A protein and the small-molecule ligand that binds it are described below.
Small molecule (SMILES): CC(=O)N[C@@H]1[C@@H](O)[C@H](O)[C@@H](CO)O[C@H]1O

Binding-site contacts:
Ligand atom C8 contacts residue LEU227 of chain 1.A at 4.0 Å (hydrophobic).
Ligand atom C4 contacts residue ASN230 of chain 1.A at 4.2 Å.
Ligand atom O7 contacts residue LEU227 of chain 1.A at 3.6 Å.
Ligand atom O5 contacts residue GLU231 of chain 1.A at 4.3 Å.
Ligand atom C5 contacts residue ASN230 of chain 1.A at 3.7 Å.
Ligand atom C8 contacts residue THR190 of chain 1.A at 3.6 Å.
Ligand atom C1 contacts residue ASN230 of chain 1.A at 1.4 Å.
Ligand atom C2 contacts residue ASN230 of chain 1.A at 2.5 Å.
Ligand atom C6 contacts residue TYR234 of chain 1.A at 3.6 Å (hydrophobic).
Ligand atom C7 contacts residue LEU227 of chain 1.A at 4.1 Å (hydrophobic).
Ligand atom O5 contacts residue TYR234 of chain 1.A at 3.3 Å.
Ligand atom O7 contacts residue ASN230 of chain 1.A at 3.8 Å.
Ligand atom N2 contacts residue ASN230 of chain 1.A at 2.9 Å (h-bond).
Ligand atom O5 contacts residue ASN230 of chain 1.A at 2.4 Å (h-bond).
Ligand atom C1 contacts residue TYR234 of chain 1.A at 3.6 Å (hydrophobic).
Ligand atom C3 contacts residue ASN230 of chain 1.A at 3.8 Å.
Ligand atom C5 contacts residue TYR234 of chain 1.A at 3.5 Å (hydrophobic).
Ligand atom C7 contacts residue ASN230 of chain 1.A at 3.5 Å.

Sequence of chain 1.A:
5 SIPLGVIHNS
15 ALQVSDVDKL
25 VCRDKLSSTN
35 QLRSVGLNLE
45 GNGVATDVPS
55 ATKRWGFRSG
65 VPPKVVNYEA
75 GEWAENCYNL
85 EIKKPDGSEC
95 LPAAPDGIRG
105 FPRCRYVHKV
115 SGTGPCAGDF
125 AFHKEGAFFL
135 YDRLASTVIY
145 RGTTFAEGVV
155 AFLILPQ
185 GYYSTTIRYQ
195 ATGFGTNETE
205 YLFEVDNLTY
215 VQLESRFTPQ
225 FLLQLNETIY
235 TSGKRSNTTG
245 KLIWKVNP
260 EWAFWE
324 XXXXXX